A protein and the small-molecule ligand that binds it are described below.
Small molecule (SMILES): CC(=O)N[C@@H]1[C@@H](O[C@@H]2O[C@H](CO)[C@H](O)[C@H](O)[C@H]2O[C@@H]2O[C@@H](C)[C@@H](O)[C@@H](O)[C@@H]2O)[C@H](O)[C@@H](CO)O[C@H]1O

Sequence of chain 3.A:
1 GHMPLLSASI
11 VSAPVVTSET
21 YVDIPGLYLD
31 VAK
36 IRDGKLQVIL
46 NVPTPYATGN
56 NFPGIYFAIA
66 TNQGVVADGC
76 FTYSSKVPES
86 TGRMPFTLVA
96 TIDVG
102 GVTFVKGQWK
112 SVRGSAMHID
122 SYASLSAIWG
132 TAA

Sequence of chain 2.A:
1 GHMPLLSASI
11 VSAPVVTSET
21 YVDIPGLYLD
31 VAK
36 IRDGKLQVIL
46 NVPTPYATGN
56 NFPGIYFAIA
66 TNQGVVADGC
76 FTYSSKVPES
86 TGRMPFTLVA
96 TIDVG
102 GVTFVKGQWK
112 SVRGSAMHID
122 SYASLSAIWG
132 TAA

Binding-site contacts:
Ligand atom C1 contacts residue ARG88 of chain 3.A at 3.6 Å.
Ligand atom C8 contacts residue SER85 of chain 3.A at 3.5 Å.
Ligand atom C5 contacts residue THR86 of chain 3.A at 4.2 Å.
Ligand atom O3 contacts residue GLY87 of chain 3.A at 4.2 Å.
Ligand atom O2 contacts residue VAL113 of chain 2.A at 4.1 Å.
Ligand atom C4 contacts residue SER85 of chain 3.A at 3.9 Å.
Ligand atom O4 contacts residue GLY87 of chain 3.A at 3.7 Å.
Ligand atom C3 contacts residue ARG114 of chain 2.A at 4.0 Å.
Ligand atom O5 contacts residue ARG88 of chain 3.A at 3.0 Å (salt-bridge).
Ligand atom O4 contacts residue THR86 of chain 3.A at 2.7 Å (h-bond).
Ligand atom C8 contacts residue PHE57 of chain 2.A at 3.5 Å (hydrophobic).
Ligand atom C6 contacts residue TYR51 of chain 3.A at 4.0 Å (hydrophobic).
Ligand atom C3 contacts residue ARG114 of chain 2.A at 3.7 Å.
Ligand atom C3 contacts residue SER85 of chain 3.A at 4.3 Å.
Ligand atom O4 contacts residue THR77 of chain 2.A at 3.8 Å.
Ligand atom C7 contacts residue SER85 of chain 3.A at 3.4 Å.
Ligand atom O2 contacts residue THR77 of chain 2.A at 3.7 Å.
Ligand atom C3 contacts residue THR77 of chain 2.A at 3.8 Å.
Ligand atom C2 contacts residue THR77 of chain 2.A at 4.1 Å.
Ligand atom C2 contacts residue ARG88 of chain 3.A at 3.9 Å.
Ligand atom C4 contacts residue ARG88 of chain 3.A at 3.9 Å.
Ligand atom O3 contacts residue THR77 of chain 2.A at 2.5 Å (h-bond).
Ligand atom O3 contacts residue TYR61 of chain 2.A at 4.3 Å.
Ligand atom O2 contacts residue ARG114 of chain 2.A at 2.9 Å (salt-bridge).
Ligand atom C6 contacts residue THR86 of chain 3.A at 3.7 Å.
Ligand atom O3 contacts residue ARG114 of chain 2.A at 3.2 Å (salt-bridge).
Ligand atom C6 contacts residue ARG88 of chain 3.A at 4.1 Å.
Ligand atom C8 contacts residue ARG114 of chain 2.A at 4.3 Å.
Ligand atom O7 contacts residue SER85 of chain 3.A at 2.6 Å (h-bond).
Ligand atom O3 contacts residue SER85 of chain 3.A at 4.2 Å.
Ligand atom C2 contacts residue ARG114 of chain 2.A at 3.9 Å.
Ligand atom O2 contacts residue ARG114 of chain 2.A at 3.5 Å (salt-bridge).
Ligand atom O4 contacts residue ARG88 of chain 3.A at 2.9 Å (salt-bridge).
Ligand atom C4 contacts residue THR86 of chain 3.A at 3.4 Å.
Ligand atom C1 contacts residue ARG114 of chain 2.A at 4.3 Å.
Ligand atom O3 contacts residue ARG114 of chain 2.A at 4.4 Å.
Ligand atom C2 contacts residue ARG114 of chain 2.A at 4.4 Å.
Ligand atom O3 contacts residue TYR78 of chain 2.A at 4.4 Å.
Ligand atom C4 contacts residue THR77 of chain 2.A at 4.3 Å.
Ligand atom C5 contacts residue ARG88 of chain 3.A at 3.9 Å.